Binding-site contacts:
Ligand atom O7 contacts residue ASN696 of chain 1.B at 3.0 Å (h-bond).
Ligand atom C4 contacts residue ASN696 of chain 1.B at 4.2 Å.
Ligand atom O5 contacts residue ASP783 of chain 1.C at 4.3 Å.
Ligand atom O5 contacts residue ASN696 of chain 1.B at 2.4 Å (h-bond).
Ligand atom C1 contacts residue ASN696 of chain 1.B at 1.4 Å.
Ligand atom C3 contacts residue ASN696 of chain 1.B at 3.8 Å.
Ligand atom C7 contacts residue ASN696 of chain 1.B at 3.1 Å.
Ligand atom C8 contacts residue GLY1118 of chain 1.B at 3.6 Å.
Ligand atom C5 contacts residue ASN696 of chain 1.B at 3.7 Å.
Ligand atom C8 contacts residue ASN696 of chain 1.B at 4.3 Å.
Ligand atom C2 contacts residue ASN696 of chain 1.B at 2.4 Å.
Ligand atom N2 contacts residue ASN696 of chain 1.B at 2.9 Å (h-bond).

The small molecule below binds the protein below.
Small molecule (SMILES): CC(=O)N[C@@H]1[C@@H](O)[C@H](O)[C@@H](CO)O[C@H]1O

Sequence of chain 1.B:
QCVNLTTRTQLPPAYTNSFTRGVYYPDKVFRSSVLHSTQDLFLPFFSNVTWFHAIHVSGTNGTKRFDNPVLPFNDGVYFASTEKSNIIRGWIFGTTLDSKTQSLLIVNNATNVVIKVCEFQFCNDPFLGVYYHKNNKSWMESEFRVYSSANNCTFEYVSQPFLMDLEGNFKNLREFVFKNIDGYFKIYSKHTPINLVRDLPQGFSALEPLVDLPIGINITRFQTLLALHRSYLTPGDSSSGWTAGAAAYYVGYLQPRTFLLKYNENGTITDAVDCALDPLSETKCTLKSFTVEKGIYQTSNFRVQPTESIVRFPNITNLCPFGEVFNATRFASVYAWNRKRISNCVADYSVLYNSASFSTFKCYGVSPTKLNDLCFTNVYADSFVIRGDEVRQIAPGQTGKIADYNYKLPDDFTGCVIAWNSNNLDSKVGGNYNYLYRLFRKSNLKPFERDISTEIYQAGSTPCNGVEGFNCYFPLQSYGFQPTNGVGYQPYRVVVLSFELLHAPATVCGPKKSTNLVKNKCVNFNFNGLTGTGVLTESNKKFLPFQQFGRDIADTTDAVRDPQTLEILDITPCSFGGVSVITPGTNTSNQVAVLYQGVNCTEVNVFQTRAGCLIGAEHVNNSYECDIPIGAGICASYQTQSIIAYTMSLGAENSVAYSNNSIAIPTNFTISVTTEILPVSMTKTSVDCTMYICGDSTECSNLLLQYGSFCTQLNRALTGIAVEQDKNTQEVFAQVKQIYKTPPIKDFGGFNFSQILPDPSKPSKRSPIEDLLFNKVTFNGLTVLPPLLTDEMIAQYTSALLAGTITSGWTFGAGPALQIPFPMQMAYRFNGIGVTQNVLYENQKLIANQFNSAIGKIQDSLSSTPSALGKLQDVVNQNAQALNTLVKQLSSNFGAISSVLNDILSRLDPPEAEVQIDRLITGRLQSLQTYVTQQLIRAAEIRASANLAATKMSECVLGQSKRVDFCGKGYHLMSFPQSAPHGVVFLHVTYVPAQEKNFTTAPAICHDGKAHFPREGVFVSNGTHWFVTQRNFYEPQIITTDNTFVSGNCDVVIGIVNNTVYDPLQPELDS

Sequence of chain 1.C:
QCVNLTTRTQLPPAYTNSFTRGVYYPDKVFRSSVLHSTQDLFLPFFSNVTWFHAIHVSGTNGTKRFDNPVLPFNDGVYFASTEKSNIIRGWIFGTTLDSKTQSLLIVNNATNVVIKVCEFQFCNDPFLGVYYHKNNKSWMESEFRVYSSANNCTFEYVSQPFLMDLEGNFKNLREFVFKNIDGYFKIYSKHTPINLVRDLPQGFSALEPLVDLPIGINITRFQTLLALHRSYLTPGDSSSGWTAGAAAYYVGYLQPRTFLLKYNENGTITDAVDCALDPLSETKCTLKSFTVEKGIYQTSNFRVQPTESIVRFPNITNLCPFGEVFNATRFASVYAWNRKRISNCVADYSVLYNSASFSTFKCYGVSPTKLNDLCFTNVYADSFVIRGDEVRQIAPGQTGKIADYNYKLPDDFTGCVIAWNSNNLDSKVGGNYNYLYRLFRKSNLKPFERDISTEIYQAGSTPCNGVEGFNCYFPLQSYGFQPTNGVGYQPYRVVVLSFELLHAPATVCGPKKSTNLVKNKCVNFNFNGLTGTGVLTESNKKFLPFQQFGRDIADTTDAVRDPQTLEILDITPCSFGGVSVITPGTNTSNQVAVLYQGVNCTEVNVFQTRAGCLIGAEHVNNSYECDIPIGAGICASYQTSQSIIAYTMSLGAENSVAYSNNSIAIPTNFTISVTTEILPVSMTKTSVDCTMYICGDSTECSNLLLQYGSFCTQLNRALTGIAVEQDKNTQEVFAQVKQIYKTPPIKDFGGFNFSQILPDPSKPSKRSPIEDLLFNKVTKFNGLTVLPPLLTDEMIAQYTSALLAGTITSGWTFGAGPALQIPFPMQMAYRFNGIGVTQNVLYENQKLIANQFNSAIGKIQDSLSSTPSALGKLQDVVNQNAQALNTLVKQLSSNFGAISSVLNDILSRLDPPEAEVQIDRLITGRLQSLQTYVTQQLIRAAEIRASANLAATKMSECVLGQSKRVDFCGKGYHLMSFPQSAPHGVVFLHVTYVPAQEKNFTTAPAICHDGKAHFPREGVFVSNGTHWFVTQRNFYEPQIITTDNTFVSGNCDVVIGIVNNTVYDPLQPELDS